Sequence of chain 1.A:
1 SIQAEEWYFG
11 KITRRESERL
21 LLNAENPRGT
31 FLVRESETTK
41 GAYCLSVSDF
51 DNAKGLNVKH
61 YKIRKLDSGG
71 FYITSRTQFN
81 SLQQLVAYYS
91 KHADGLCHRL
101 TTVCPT

Binding-site contacts:
Ligand atom C17 contacts residue TYR61 of chain 1.A at 3.5 Å (hydrophobic).
Ligand atom C68 contacts residue CYS44 of chain 1.A at 3.4 Å (hydrophobic).
Ligand atom C60 contacts residue ILE73 of chain 1.A at 3.7 Å (hydrophobic).
Ligand atom O69 contacts residue GLU37 of chain 1.A at 3.5 Å (salt-bridge).
Ligand atom C55 contacts residue GLY95 of chain 1.A at 3.7 Å.
Ligand atom C57 contacts residue THR74 of chain 1.A at 3.7 Å.
Ligand atom C8 contacts residue HIS60 of chain 1.A at 3.2 Å.
Ligand atom O69 contacts residue SER36 of chain 1.A at 2.7 Å (h-bond).
Ligand atom C5 contacts residue CYS44 of chain 1.A at 3.6 Å (hydrophobic).
Ligand atom C9 contacts residue HIS60 of chain 1.A at 3.5 Å.
Ligand atom C4 contacts residue CYS44 of chain 1.A at 2.6 Å (hydrophobic).
Ligand atom O70 contacts residue GLU37 of chain 1.A at 2.8 Å (salt-bridge).
Ligand atom C2 contacts residue LYS62 of chain 1.A at 3.6 Å.
Ligand atom C5 contacts residue HIS60 of chain 1.A at 3.7 Å.
Ligand atom O14 contacts residue ARG14 of chain 1.A at 2.5 Å (salt-bridge).
Ligand atom O14 contacts residue HIS60 of chain 1.A at 3.8 Å.
Ligand atom C57 contacts residue GLY95 of chain 1.A at 3.6 Å.
Ligand atom C60 contacts residue GLY95 of chain 1.A at 3.6 Å.
Ligand atom O69 contacts residue THR38 of chain 1.A at 2.8 Å (h-bond).
Ligand atom C68 contacts residue SER36 of chain 1.A at 3.4 Å.
Ligand atom C58 contacts residue TYR89 of chain 1.A at 3.7 Å (hydrophobic).
Ligand atom C13 contacts residue ARG14 of chain 1.A at 3.8 Å.
Ligand atom O70 contacts residue CYS44 of chain 1.A at 3.2 Å (h-bond).
Ligand atom C3 contacts residue CYS44 of chain 1.A at 3.2 Å (hydrophobic).
Ligand atom C68 contacts residue GLU37 of chain 1.A at 3.6 Å.
Ligand atom O72 contacts residue ARG34 of chain 1.A at 2.7 Å (salt-bridge).
Ligand atom O70 contacts residue SER36 of chain 1.A at 3.5 Å.
Ligand atom C58 contacts residue GLY95 of chain 1.A at 3.3 Å.
Ligand atom N10 contacts residue HIS60 of chain 1.A at 2.7 Å (h-bond).
Ligand atom C18 contacts residue TYR61 of chain 1.A at 3.8 Å (hydrophobic).
Ligand atom C17 contacts residue HIS60 of chain 1.A at 3.6 Å.
Ligand atom C59 contacts residue GLY95 of chain 1.A at 3.6 Å.
Ligand atom C68 contacts residue THR38 of chain 1.A at 3.7 Å.
Ligand atom C59 contacts residue LEU96 of chain 1.A at 3.7 Å (hydrophobic).
Ligand atom O69 contacts residue LYS62 of chain 1.A at 3.3 Å (salt-bridge).
Ligand atom O72 contacts residue CYS44 of chain 1.A at 2.7 Å (h-bond).
Ligand atom C71 contacts residue CYS44 of chain 1.A at 1.7 Å (hydrophobic).
Ligand atom C16 contacts residue HIS60 of chain 1.A at 3.7 Å.
Ligand atom C12 contacts residue ARG14 of chain 1.A at 3.2 Å.
Ligand atom C7 contacts residue HIS60 of chain 1.A at 3.5 Å.

A small-molecule ligand and the protein it binds are described below.
Small molecule (SMILES): CC(=O)N[C@@H](Cc1ccc(C(=O)O)c(C=O)c1)C(=O)N[C@H]1CCCCN(Cc2ccc(-c3ccccc3)cc2)C1=O